Binding-site contacts:
Ligand atom C8 contacts residue TYR85 of chain 51.E at 3.8 Å (hydrophobic).
Ligand atom C6 contacts residue TYR85 of chain 51.E at 3.4 Å (hydrophobic).
Ligand atom N7 contacts residue THR45 of chain 51.E at 2.5 Å (h-bond).
Ligand atom N7 contacts residue TYR85 of chain 51.E at 3.7 Å.
Ligand atom C6 contacts residue VAL29 of chain 51.E at 4.1 Å (hydrophobic).
Ligand atom C4 contacts residue LYS61 of chain 51.E at 3.7 Å.
Ligand atom C2 contacts residue SER47 of chain 51.E at 3.4 Å.
Ligand atom N1 contacts residue THR59 of chain 51.E at 3.5 Å.
Ligand atom C4 contacts residue TYR85 of chain 51.E at 3.8 Å (hydrophobic).
Ligand atom N6 contacts residue SER47 of chain 51.E at 4.1 Å.
Ligand atom OP2 contacts residue GLU63 of chain 51.E at 3.6 Å (salt-bridge).
Ligand atom C6 contacts residue SER47 of chain 51.E at 3.9 Å.
Ligand atom C6 contacts residue THR45 of chain 51.E at 3.1 Å.
Ligand atom OP2 contacts residue LYS43 of chain 51.E at 2.7 Å (salt-bridge).
Ligand atom N1 contacts residue TYR85 of chain 51.E at 3.5 Å.
Ligand atom C2 contacts residue THR59 of chain 51.E at 4.1 Å.
Ligand atom C8 contacts residue LYS61 of chain 51.E at 3.7 Å.
Ligand atom P contacts residue TYR85 of chain 51.E at 3.7 Å.
Ligand atom N6 contacts residue LYS61 of chain 51.E at 4.1 Å.
Ligand atom OP1 contacts residue LYS43 of chain 51.E at 2.9 Å (salt-bridge).
Ligand atom N9 contacts residue TYR85 of chain 51.E at 4.0 Å.
Ligand atom P contacts residue LYS43 of chain 51.E at 3.2 Å.
Ligand atom N6 contacts residue THR45 of chain 51.E at 2.5 Å (h-bond).
Ligand atom N7 contacts residue LYS61 of chain 51.E at 3.7 Å.
Ligand atom N6 contacts residue CYS46 of chain 51.E at 3.4 Å (h-bond).
Ligand atom C5' contacts residue TYR85 of chain 51.E at 4.0 Å (hydrophobic).
Ligand atom C5 contacts residue LYS61 of chain 51.E at 3.7 Å.
Ligand atom OP1 contacts residue TYR85 of chain 51.E at 3.5 Å (h-bond).
Ligand atom N6 contacts residue THR91 of chain 56.E at 3.5 Å (h-bond).
Ligand atom C5 contacts residue THR45 of chain 51.E at 3.1 Å.
Ligand atom C5 contacts residue VAL29 of chain 51.E at 4.0 Å (hydrophobic).
Ligand atom C5 contacts residue TYR85 of chain 51.E at 3.5 Å (hydrophobic).
Ligand atom C8 contacts residue THR45 of chain 51.E at 3.8 Å.
Ligand atom C6 contacts residue THR59 of chain 51.E at 3.6 Å.
Ligand atom N1 contacts residue SER47 of chain 51.E at 2.9 Å (h-bond).
Ligand atom O6 contacts residue LYS61 of chain 51.E at 3.0 Å (salt-bridge).
Ligand atom N9 contacts residue LYS61 of chain 51.E at 3.7 Å.
Ligand atom N6 contacts residue THR59 of chain 51.E at 2.8 Å (h-bond).
Ligand atom C6 contacts residue LYS61 of chain 51.E at 3.8 Å.
Ligand atom N6 contacts residue TYR85 of chain 51.E at 3.4 Å.

Sequence of chain 51.E:
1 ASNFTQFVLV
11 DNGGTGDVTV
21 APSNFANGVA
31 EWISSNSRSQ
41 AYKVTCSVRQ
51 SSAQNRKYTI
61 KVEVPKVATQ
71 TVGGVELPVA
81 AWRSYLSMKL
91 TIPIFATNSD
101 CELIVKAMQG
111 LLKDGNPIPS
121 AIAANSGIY

The small molecule below binds the protein below.
Small molecule (SMILES): Nc1nc(=O)c2ncn([C@@H]3O[C@H](CO[P](=O)(O)O[C@H]4[C@@H](O)[C@H](n5cnc6c(N)ncnc65)O[C@@H]4CO[P](=O)(O)O[C@@H]4[C@@H](O)[C@H](n5cnc6c(N)ncnc65)O[C@@H]4COP(=O)=O)[C@@H](O)[C@H]3O)c2[nH]1

Sequence of chain 56.E:
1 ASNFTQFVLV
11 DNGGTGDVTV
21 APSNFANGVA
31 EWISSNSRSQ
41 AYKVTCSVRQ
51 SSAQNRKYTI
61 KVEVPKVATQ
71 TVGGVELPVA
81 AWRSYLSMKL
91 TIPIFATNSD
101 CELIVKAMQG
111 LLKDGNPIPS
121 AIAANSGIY